Sequence of chain 1.D:
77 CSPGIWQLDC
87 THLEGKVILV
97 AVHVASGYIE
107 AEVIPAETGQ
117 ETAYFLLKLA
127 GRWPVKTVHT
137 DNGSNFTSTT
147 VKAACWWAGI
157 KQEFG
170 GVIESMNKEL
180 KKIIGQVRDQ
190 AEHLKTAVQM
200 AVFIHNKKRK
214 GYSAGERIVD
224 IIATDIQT

A small-molecule ligand and the protein it binds are described below.
Small molecule (SMILES): O=C(O)Cc1c(-c2ccccc2)c2cc(Cl)ccc2[nH]c1=O

Sequence of chain 1.C:
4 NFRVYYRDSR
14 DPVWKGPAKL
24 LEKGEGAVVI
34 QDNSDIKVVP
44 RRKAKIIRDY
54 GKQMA

Sequence of chain 1.B:
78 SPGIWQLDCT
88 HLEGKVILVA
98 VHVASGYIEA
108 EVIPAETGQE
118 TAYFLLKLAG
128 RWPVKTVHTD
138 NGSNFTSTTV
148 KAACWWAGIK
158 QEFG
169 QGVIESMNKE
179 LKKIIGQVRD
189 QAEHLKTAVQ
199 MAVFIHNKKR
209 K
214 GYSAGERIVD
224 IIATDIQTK

Binding-site contacts:
Ligand atom C8 contacts residue ALA149 of chain 1.D at 4.0 Å (hydrophobic).
Ligand atom C15 contacts residue THR146 of chain 1.D at 3.8 Å.
Ligand atom C17 contacts residue ALA190 of chain 1.B at 4.0 Å (hydrophobic).
Ligand atom C17 contacts residue GLU191 of chain 1.B at 3.5 Å.
Ligand atom C6 contacts residue THR146 of chain 1.D at 3.8 Å.
Ligand atom O3 contacts residue THR195 of chain 1.B at 2.7 Å (h-bond).
Ligand atom O2 contacts residue HIS192 of chain 1.B at 4.0 Å.
Ligand atom C8 contacts residue THR146 of chain 1.D at 4.0 Å.
Ligand atom C15 contacts residue LYS48 of chain 1.C at 3.9 Å.
Ligand atom C15 contacts residue TRP17 of chain 1.C at 3.4 Å (hydrophobic).
Ligand atom O1 contacts residue GLN116 of chain 1.D at 2.9 Å (h-bond).
Ligand atom O2 contacts residue ALA190 of chain 1.B at 3.7 Å.
Ligand atom C2 contacts residue THR195 of chain 1.B at 3.5 Å.
Ligand atom C5 contacts residue THR146 of chain 1.D at 3.8 Å.
Ligand atom C13 contacts residue LYS48 of chain 1.C at 4.0 Å.
Ligand atom C10 contacts residue MET199 of chain 1.B at 3.7 Å (hydrophobic).
Ligand atom O1 contacts residue HIS192 of chain 1.B at 3.4 Å.
Ligand atom C16 contacts residue TRP17 of chain 1.C at 3.7 Å (hydrophobic).
Ligand atom C11 contacts residue MET199 of chain 1.B at 4.0 Å (hydrophobic).
Ligand atom CL contacts residue THR145 of chain 1.D at 3.6 Å.
Ligand atom C9 contacts residue ALA150 of chain 1.D at 3.7 Å (hydrophobic).
Ligand atom CL contacts residue TYR8 of chain 1.C at 3.5 Å.
Ligand atom C16 contacts residue THR146 of chain 1.D at 3.5 Å.
Ligand atom O3 contacts residue HIS192 of chain 1.B at 3.1 Å (h-bond).
Ligand atom O3 contacts residue GLU191 of chain 1.B at 3.3 Å (salt-bridge).
Ligand atom O3 contacts residue ALA190 of chain 1.B at 3.5 Å.
Ligand atom C17 contacts residue THR195 of chain 1.B at 3.5 Å.
Ligand atom C3 contacts residue THR146 of chain 1.D at 4.0 Å.
Ligand atom C7 contacts residue GLN116 of chain 1.D at 3.2 Å.
Ligand atom C1 contacts residue GLN116 of chain 1.D at 3.9 Å.
Ligand atom C12 contacts residue EDO1 of chain 1.K at 3.6 Å.
Ligand atom O2 contacts residue GLU191 of chain 1.B at 2.8 Å (salt-bridge).
Ligand atom O2 contacts residue EDO1 of chain 1.K at 3.7 Å.
Ligand atom C9 contacts residue ALA149 of chain 1.D at 3.9 Å (hydrophobic).
Ligand atom CL contacts residue ALA149 of chain 1.D at 3.6 Å.
Ligand atom C17 contacts residue HIS192 of chain 1.B at 3.9 Å.
Ligand atom C13 contacts residue ALA149 of chain 1.D at 3.8 Å (hydrophobic).
Ligand atom C14 contacts residue LYS48 of chain 1.C at 3.7 Å.
Ligand atom C11 contacts residue GLN189 of chain 1.B at 3.9 Å.
Ligand atom N contacts residue GLN116 of chain 1.D at 3.6 Å (h-bond).